Binding-site contacts:
Ligand atom O5 contacts residue GLN895 of chain 1.C at 4.4 Å.
Ligand atom O6 contacts residue ASN1074 of chain 1.A at 2.9 Å.
Ligand atom O6 contacts residue SER704 of chain 1.A at 4.5 Å.
Ligand atom O7 contacts residue ASN1074 of chain 1.A at 3.6 Å.
Ligand atom O5 contacts residue ASN1074 of chain 1.A at 2.4 Å (h-bond).
Ligand atom C3 contacts residue ASN1074 of chain 1.A at 3.8 Å.
Ligand atom C1 contacts residue ASN1074 of chain 1.A at 1.4 Å.
Ligand atom C7 contacts residue ASN1074 of chain 1.A at 3.4 Å.
Ligand atom C5 contacts residue ALA706 of chain 1.A at 4.0 Å (hydrophobic).
Ligand atom C7 contacts residue GLU1072 of chain 1.A at 4.4 Å.
Ligand atom C4 contacts residue ASN1074 of chain 1.A at 4.2 Å.
Ligand atom C8 contacts residue GLU1072 of chain 1.A at 3.1 Å.
Ligand atom O6 contacts residue ALA706 of chain 1.A at 3.4 Å.
Ligand atom N2 contacts residue ASN1074 of chain 1.A at 2.9 Å (h-bond).
Ligand atom C2 contacts residue ASN1074 of chain 1.A at 2.5 Å.
Ligand atom C8 contacts residue ASN1074 of chain 1.A at 4.5 Å.
Ligand atom C5 contacts residue ASN1074 of chain 1.A at 3.7 Å.
Ligand atom O5 contacts residue ALA706 of chain 1.A at 4.0 Å.
Ligand atom O3 contacts residue ASN1074 of chain 1.A at 3.4 Å (h-bond).
Ligand atom C6 contacts residue ASN1074 of chain 1.A at 4.2 Å.
Ligand atom C1 contacts residue GLN895 of chain 1.C at 4.3 Å.
Ligand atom C6 contacts residue ALA706 of chain 1.A at 3.1 Å (hydrophobic).
Ligand atom C8 contacts residue LYS1073 of chain 1.A at 4.3 Å.

The small molecule below binds the protein below.
Small molecule (SMILES): CC(=O)N[C@H]1[C@H](O[C@H]2[C@H](O)[C@@H](NC(C)=O)CO[C@@H]2CO[C@@H]2O[C@@H](C)[C@@H](O[C@@H]3O[C@H](CO)[C@H](O)[C@H](O)[C@H]3O[C@@H]3O[C@@H](C)[C@@H](O)[C@@H](O)[C@@H]3O)[C@@H](O)[C@@H]2O)O[C@H](CO)[C@@H](O[C@@H]2O[C@H](CO)[C@@H](O)[C@H](O)[C@@H]2O)[C@@H]1O

Sequence of chain 1.C:
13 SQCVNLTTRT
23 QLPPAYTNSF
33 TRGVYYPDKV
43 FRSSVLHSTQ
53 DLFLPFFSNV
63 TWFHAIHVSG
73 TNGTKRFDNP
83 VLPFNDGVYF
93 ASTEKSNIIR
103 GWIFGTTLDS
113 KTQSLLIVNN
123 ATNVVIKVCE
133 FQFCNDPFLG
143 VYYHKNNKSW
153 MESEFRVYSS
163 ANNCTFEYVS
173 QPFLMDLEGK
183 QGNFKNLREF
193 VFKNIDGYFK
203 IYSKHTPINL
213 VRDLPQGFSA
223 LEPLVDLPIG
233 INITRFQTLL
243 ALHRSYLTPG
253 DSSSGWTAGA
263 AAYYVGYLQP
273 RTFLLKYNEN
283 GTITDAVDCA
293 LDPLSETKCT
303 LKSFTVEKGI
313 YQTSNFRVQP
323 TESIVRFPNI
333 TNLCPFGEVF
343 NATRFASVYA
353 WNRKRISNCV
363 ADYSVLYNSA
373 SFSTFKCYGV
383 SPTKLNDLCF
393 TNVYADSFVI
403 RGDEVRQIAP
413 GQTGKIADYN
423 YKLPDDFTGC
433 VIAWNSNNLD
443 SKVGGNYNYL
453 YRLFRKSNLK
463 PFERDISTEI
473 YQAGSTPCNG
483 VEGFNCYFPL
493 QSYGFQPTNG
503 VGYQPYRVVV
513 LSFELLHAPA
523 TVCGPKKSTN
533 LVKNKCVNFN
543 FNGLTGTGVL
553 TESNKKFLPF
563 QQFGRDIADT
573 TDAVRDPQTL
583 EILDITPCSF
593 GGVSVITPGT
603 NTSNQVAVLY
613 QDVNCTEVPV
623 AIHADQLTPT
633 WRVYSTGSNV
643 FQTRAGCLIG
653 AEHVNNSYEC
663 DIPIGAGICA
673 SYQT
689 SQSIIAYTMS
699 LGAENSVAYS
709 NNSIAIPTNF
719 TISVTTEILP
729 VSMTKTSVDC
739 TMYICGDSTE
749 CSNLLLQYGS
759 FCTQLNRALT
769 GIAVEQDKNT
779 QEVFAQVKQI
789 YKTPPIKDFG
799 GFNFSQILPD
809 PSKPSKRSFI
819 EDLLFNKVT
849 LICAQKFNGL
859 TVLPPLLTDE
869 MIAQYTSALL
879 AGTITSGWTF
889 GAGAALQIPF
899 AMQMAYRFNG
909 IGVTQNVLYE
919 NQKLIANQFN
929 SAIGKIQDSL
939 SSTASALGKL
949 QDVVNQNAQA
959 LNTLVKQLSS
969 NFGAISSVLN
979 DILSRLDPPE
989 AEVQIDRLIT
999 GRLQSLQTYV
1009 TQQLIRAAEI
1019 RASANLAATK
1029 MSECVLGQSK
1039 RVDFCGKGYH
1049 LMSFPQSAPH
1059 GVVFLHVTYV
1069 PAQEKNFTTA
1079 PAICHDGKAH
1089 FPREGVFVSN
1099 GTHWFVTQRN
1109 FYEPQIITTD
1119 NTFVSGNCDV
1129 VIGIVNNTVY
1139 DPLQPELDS

Sequence of chain 1.A:
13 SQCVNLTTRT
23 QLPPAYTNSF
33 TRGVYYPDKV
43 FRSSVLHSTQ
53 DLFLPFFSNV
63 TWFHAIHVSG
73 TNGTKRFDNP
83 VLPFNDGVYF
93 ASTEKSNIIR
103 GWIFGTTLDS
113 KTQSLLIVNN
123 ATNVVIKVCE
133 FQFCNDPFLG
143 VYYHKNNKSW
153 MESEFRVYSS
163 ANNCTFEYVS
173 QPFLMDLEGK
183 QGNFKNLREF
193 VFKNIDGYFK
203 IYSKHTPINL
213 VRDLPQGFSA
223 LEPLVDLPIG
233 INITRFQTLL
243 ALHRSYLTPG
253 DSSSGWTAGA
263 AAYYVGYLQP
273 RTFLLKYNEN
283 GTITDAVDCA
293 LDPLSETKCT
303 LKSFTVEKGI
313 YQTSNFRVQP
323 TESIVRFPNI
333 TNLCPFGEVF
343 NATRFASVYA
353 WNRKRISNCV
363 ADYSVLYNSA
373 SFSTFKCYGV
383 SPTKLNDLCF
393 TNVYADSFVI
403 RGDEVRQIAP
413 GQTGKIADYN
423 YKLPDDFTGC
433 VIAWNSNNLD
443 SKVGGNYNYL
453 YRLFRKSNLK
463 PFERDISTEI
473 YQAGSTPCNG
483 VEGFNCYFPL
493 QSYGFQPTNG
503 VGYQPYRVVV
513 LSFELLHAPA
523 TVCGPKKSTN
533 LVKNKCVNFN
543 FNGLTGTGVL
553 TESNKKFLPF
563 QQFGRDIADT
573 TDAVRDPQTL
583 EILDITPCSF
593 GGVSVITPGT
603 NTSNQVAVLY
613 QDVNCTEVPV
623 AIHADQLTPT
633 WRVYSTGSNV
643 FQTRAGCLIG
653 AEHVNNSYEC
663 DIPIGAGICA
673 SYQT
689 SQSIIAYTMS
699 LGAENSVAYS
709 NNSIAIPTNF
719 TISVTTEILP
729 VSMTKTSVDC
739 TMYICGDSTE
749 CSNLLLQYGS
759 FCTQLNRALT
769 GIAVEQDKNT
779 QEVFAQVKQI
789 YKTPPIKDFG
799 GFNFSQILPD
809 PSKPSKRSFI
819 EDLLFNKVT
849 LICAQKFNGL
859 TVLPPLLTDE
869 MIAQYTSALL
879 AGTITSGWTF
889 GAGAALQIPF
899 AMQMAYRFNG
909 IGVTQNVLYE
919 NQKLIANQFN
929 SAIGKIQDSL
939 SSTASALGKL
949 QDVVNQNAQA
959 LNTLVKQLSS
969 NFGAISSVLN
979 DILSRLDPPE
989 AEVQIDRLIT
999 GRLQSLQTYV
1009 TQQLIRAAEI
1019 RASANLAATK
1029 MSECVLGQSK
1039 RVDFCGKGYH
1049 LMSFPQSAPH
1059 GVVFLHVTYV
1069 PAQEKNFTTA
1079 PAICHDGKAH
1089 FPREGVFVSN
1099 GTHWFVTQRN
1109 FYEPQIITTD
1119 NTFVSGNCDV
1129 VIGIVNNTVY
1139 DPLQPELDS